A protein and the small-molecule ligand that binds it are described below.
Small molecule (SMILES): O=P(O)(O)OC[C@H]1O[C@](O)(COP(=O)(O)O)[C@@H](O)[C@@H]1O

Sequence of chain 1.H:
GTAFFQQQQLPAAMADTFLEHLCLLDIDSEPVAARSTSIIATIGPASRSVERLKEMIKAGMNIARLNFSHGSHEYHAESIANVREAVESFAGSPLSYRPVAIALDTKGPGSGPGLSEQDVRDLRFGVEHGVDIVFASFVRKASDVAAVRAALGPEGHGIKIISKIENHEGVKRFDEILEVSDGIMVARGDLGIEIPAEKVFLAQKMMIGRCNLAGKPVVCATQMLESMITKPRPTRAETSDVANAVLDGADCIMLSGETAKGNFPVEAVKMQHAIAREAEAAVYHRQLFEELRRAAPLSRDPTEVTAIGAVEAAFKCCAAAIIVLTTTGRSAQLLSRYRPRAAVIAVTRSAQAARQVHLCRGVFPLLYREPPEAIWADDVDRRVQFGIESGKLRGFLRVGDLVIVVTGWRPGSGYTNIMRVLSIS

Binding-site contacts:
Ligand atom P1 contacts residue ARG405 of chain 1.H at 3.6 Å.
Ligand atom C3 contacts residue GLY434 of chain 1.H at 3.5 Å.
Ligand atom O4P contacts residue SER353 of chain 1.H at 2.6 Å (h-bond).
Ligand atom C5 contacts residue GLY434 of chain 1.H at 3.5 Å.
Ligand atom O4P contacts residue THR348 of chain 1.H at 2.5 Å (h-bond).
Ligand atom O6P contacts residue THR348 of chain 1.H at 3.5 Å (h-bond).
Ligand atom O5P contacts residue GLY436 of chain 1.H at 2.9 Å (h-bond).
Ligand atom O6P contacts residue THR349 of chain 1.H at 3.2 Å (h-bond).
Ligand atom C6 contacts residue SER353 of chain 1.H at 3.8 Å.
Ligand atom O5 contacts residue LEU347 of chain 1.H at 3.7 Å.
Ligand atom O3P contacts residue PRO433 of chain 1.H at 3.5 Å.
Ligand atom O4 contacts residue THR438 of chain 1.H at 3.6 Å (h-bond).
Ligand atom O4 contacts residue TYR437 of chain 1.H at 2.9 Å (h-bond).
Ligand atom P2 contacts residue SER435 of chain 1.H at 3.6 Å.
Ligand atom O1P contacts residue TRP398 of chain 1.H at 2.7 Å (h-bond).
Ligand atom O4 contacts residue GLY434 of chain 1.H at 2.5 Å (h-bond).
Ligand atom O3 contacts residue ARG432 of chain 1.H at 2.8 Å (salt-bridge).
Ligand atom O5P contacts residue SER353 of chain 1.H at 3.6 Å (h-bond).
Ligand atom P2 contacts residue THR348 of chain 1.H at 3.5 Å.
Ligand atom O1 contacts residue GLY434 of chain 1.H at 3.8 Å.
Ligand atom O6P contacts residue THR350 of chain 1.H at 2.8 Å (h-bond).
Ligand atom O5P contacts residue SER435 of chain 1.H at 3.3 Å (h-bond).
Ligand atom O6 contacts residue THR348 of chain 1.H at 3.6 Å.
Ligand atom O3 contacts residue TRP398 of chain 1.H at 3.7 Å.
Ligand atom O2 contacts residue GLY430 of chain 1.H at 3.5 Å (h-bond).
Ligand atom O3 contacts residue GLY430 of chain 1.H at 3.2 Å.
Ligand atom O2P contacts residue ARG405 of chain 1.H at 2.6 Å (salt-bridge).
Ligand atom P2 contacts residue SER353 of chain 1.H at 3.6 Å.
Ligand atom P2 contacts residue THR349 of chain 1.H at 3.7 Å.
Ligand atom O3P contacts residue GLY434 of chain 1.H at 2.9 Å (h-bond).
Ligand atom O2 contacts residue LEU347 of chain 1.H at 3.4 Å.
Ligand atom C6 contacts residue LEU347 of chain 1.H at 3.5 Å (hydrophobic).
Ligand atom O4 contacts residue GLY436 of chain 1.H at 3.8 Å.
Ligand atom O6P contacts residue SER435 of chain 1.H at 3.0 Å (h-bond).
Ligand atom C3 contacts residue ARG432 of chain 1.H at 3.3 Å.
Ligand atom O1P contacts residue ARG405 of chain 1.H at 2.9 Å (salt-bridge).
Ligand atom O6 contacts residue THR349 of chain 1.H at 3.1 Å (h-bond).
Ligand atom C4 contacts residue GLY434 of chain 1.H at 3.3 Å.
Ligand atom C6 contacts residue THR438 of chain 1.H at 3.5 Å.
Ligand atom O6 contacts residue SER435 of chain 1.H at 3.8 Å.